A protein and the small-molecule ligand that binds it are described below.
Small molecule (SMILES): CC(=O)N[C@@H]1[C@@H](O)[C@H](O)[C@@H](CO)O[C@H]1O

Binding-site contacts:
Ligand atom C3 contacts residue ASN120 of chain 1.B at 3.9 Å.
Ligand atom O5 contacts residue ASN120 of chain 1.B at 2.4 Å (h-bond).
Ligand atom C1 contacts residue THR122 of chain 1.B at 3.7 Å.
Ligand atom C1 contacts residue ASN120 of chain 1.B at 1.5 Å.
Ligand atom C2 contacts residue THR122 of chain 1.B at 4.0 Å.
Ligand atom C3 contacts residue THR122 of chain 1.B at 4.0 Å.
Ligand atom C5 contacts residue ASN120 of chain 1.B at 3.8 Å.
Ligand atom C2 contacts residue ASN120 of chain 1.B at 2.5 Å.
Ligand atom C4 contacts residue ASN120 of chain 1.B at 4.3 Å.
Ligand atom O7 contacts residue ASN120 of chain 1.B at 3.8 Å.
Ligand atom N2 contacts residue THR122 of chain 1.B at 3.6 Å (h-bond).
Ligand atom C8 contacts residue ALA121 of chain 1.B at 4.1 Å (hydrophobic).
Ligand atom N2 contacts residue ASN120 of chain 1.B at 2.9 Å (h-bond).
Ligand atom C7 contacts residue ASN120 of chain 1.B at 3.5 Å.

Sequence of chain 1.B:
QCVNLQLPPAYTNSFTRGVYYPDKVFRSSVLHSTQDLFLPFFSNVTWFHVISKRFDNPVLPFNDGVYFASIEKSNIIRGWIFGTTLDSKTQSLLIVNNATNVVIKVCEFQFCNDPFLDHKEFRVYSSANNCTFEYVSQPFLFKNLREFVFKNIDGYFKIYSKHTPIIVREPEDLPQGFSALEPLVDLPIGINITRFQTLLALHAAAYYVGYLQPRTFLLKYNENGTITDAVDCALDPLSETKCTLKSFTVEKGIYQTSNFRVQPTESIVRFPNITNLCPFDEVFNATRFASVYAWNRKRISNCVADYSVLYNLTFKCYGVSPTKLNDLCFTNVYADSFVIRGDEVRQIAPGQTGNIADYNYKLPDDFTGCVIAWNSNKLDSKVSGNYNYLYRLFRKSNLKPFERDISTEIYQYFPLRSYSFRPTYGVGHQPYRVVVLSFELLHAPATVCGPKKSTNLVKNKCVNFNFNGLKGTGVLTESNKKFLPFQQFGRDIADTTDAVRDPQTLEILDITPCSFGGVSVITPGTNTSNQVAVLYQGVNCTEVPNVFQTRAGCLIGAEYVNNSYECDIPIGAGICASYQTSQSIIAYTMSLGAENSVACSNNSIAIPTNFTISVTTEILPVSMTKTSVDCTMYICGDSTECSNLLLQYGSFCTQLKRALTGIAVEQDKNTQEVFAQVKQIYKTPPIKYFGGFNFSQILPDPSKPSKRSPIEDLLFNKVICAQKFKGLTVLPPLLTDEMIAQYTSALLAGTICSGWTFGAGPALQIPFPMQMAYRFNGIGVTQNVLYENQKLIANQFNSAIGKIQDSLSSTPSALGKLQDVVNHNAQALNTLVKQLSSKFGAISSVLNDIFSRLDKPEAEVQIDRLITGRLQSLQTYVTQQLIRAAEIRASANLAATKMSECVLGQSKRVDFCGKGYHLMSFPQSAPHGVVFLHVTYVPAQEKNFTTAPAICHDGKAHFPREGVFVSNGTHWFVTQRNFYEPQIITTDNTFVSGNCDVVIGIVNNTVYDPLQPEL